Sequence of chain 4.A:
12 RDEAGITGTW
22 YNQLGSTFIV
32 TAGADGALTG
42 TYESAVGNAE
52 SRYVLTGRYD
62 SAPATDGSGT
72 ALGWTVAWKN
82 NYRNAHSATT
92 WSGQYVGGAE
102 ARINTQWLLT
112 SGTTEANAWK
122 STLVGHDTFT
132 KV

Sequence of chain 2.A:
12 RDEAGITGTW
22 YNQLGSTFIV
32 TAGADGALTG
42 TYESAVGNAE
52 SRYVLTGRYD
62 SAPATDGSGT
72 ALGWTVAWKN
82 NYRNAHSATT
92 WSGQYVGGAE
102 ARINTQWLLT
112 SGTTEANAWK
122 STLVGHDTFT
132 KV

This small molecule binds to this protein.
Small molecule (SMILES): [O][Cu]12<-n3ccccc3CCN->1(CCCNC(=O)CCCC[C@@H]1SC[C@@H]3NC(=O)N[C@@H]31)CCc1ccccn->21

Binding-site contacts:
Ligand atom C18 contacts residue S321 of chain 4.B at 3.6 Å.
Ligand atom C9 contacts residue ASN49 of chain 2.A at 3.6 Å.
Ligand atom C5 contacts residue TRP120 of chain 4.A at 3.6 Å (hydrophobic).
Ligand atom C6 contacts residue VAL47 of chain 2.A at 3.7 Å (hydrophobic).
Ligand atom C1 contacts residue SER27 of chain 2.A at 3.7 Å.
Ligand atom O2 contacts residue ASN49 of chain 2.A at 2.8 Å (h-bond).
Ligand atom C14 contacts residue LEU124 of chain 2.A at 3.5 Å (hydrophobic).
Ligand atom C3 contacts residue TRP108 of chain 2.A at 3.4 Å (hydrophobic).
Ligand atom S1 contacts residue THR90 of chain 2.A at 3.3 Å (h-bond).
Ligand atom C18 contacts residue LYS121 of chain 2.A at 3.3 Å.
Ligand atom N3 contacts residue ALA86 of chain 2.A at 3.7 Å.
Ligand atom C15 contacts residue S321 of chain 4.B at 3.6 Å.
Ligand atom S1 contacts residue TRP79 of chain 2.A at 3.6 Å.
Ligand atom N2 contacts residue VAL47 of chain 2.A at 3.6 Å.
Ligand atom C21 contacts residue GOL1 of chain 2.D at 3.6 Å.
Ligand atom O1 contacts residue TYR43 of chain 2.A at 2.7 Å (h-bond).
Ligand atom O1 contacts residue SER27 of chain 2.A at 2.6 Å (h-bond).
Ligand atom C13 contacts residue LEU124 of chain 2.A at 3.8 Å (hydrophobic).
Ligand atom N3 contacts residue SER88 of chain 2.A at 2.8 Å (h-bond).
Ligand atom C19 contacts residue S321 of chain 4.B at 3.5 Å.
Ligand atom C4 contacts residue TRP120 of chain 4.A at 3.6 Å (hydrophobic).
Ligand atom N1 contacts residue LEU25 of chain 2.A at 3.7 Å.
Ligand atom C10 contacts residue ASN49 of chain 2.A at 3.7 Å.
Ligand atom C2 contacts residue TRP108 of chain 2.A at 3.7 Å (hydrophobic).
Ligand atom O1 contacts residue ASN23 of chain 2.A at 3.0 Å (h-bond).
Ligand atom N1 contacts residue ASP128 of chain 2.A at 2.7 Å (salt-bridge).
Ligand atom C1 contacts residue ASP128 of chain 2.A at 3.7 Å.
Ligand atom S1 contacts residue TRP92 of chain 2.A at 3.7 Å.
Ligand atom C9 contacts residue TRP79 of chain 2.A at 3.5 Å (hydrophobic).
Ligand atom C4 contacts residue VAL47 of chain 2.A at 3.7 Å (hydrophobic).
Ligand atom C7 contacts residue LEU110 of chain 2.A at 3.8 Å (hydrophobic).
Ligand atom C6 contacts residue SER45 of chain 2.A at 3.4 Å.
Ligand atom C11 contacts residue SER88 of chain 2.A at 3.4 Å.
Ligand atom C14 contacts residue S321 of chain 4.B at 3.6 Å.
Ligand atom O2 contacts residue GLY48 of chain 2.A at 3.6 Å.
Ligand atom N2 contacts residue SER45 of chain 2.A at 3.0 Å (h-bond).
Ligand atom C1 contacts residue TYR43 of chain 2.A at 3.6 Å (hydrophobic).
Ligand atom C1 contacts residue LEU25 of chain 2.A at 3.5 Å (hydrophobic).
Ligand atom C26 contacts residue GOL1 of chain 2.D at 3.4 Å.
Ligand atom C19 contacts residue LYS121 of chain 2.A at 3.5 Å.